Sequence of chain 1.B:
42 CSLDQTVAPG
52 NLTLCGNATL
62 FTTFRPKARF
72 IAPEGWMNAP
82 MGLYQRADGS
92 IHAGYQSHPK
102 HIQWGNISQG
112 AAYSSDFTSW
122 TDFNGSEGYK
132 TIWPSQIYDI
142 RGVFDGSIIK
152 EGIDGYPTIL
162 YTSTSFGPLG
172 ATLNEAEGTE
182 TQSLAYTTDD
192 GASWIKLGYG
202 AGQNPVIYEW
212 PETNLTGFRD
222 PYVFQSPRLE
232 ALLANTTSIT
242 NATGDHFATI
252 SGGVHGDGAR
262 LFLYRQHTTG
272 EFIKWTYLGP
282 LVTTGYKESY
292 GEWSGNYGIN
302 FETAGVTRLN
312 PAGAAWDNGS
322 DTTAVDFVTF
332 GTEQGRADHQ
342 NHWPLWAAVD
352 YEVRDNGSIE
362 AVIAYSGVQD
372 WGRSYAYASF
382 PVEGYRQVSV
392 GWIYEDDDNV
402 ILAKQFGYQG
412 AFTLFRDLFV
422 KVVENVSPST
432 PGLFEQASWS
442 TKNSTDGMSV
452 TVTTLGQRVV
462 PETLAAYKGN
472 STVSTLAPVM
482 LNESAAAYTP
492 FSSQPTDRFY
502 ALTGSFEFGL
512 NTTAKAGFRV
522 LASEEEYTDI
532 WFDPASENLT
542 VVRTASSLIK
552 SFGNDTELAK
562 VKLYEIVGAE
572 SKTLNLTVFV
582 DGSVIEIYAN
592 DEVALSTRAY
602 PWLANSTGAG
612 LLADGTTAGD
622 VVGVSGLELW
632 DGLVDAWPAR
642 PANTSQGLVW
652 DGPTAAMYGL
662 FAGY

A small-molecule ligand and the protein it binds are described below.
Small molecule (SMILES): OCCc1ccc(O)c(O)c1

Binding-site contacts:
Ligand atom CAJ contacts residue VAL224 of chain 1.B at 3.4 Å (hydrophobic).
Ligand atom OAA contacts residue LYS151 of chain 1.B at 2.9 Å (salt-bridge).
Ligand atom CAK contacts residue GLN226 of chain 1.B at 4.0 Å.
Ligand atom CAK contacts residue PRO382 of chain 1.B at 4.0 Å (hydrophobic).
Ligand atom CAD contacts residue TRP317 of chain 1.B at 3.4 Å (hydrophobic).
Ligand atom OAB contacts residue TYR223 of chain 1.B at 3.4 Å (h-bond).
Ligand atom CAI contacts residue VAL224 of chain 1.B at 4.2 Å (hydrophobic).
Ligand atom CAF contacts residue VAL224 of chain 1.B at 3.4 Å (hydrophobic).
Ligand atom CAD contacts residue GLN226 of chain 1.B at 3.6 Å.
Ligand atom CAD contacts residue PHE225 of chain 1.B at 3.9 Å (hydrophobic).
Ligand atom OAC contacts residue PRO382 of chain 1.B at 3.6 Å.
Ligand atom OAB contacts residue PHE225 of chain 1.B at 3.6 Å.
Ligand atom CAG contacts residue HIS247 of chain 1.B at 4.0 Å.
Ligand atom CAE contacts residue PHE225 of chain 1.B at 4.1 Å (hydrophobic).
Ligand atom CAF contacts residue PRO382 of chain 1.B at 3.9 Å (hydrophobic).
Ligand atom CAE contacts residue GLN226 of chain 1.B at 3.5 Å.
Ligand atom CAJ contacts residue PRO382 of chain 1.B at 3.5 Å (hydrophobic).
Ligand atom CAK contacts residue PHE225 of chain 1.B at 4.0 Å (hydrophobic).
Ligand atom OAA contacts residue HIS247 of chain 1.B at 3.5 Å (h-bond).
Ligand atom OAC contacts residue TYR223 of chain 1.B at 3.1 Å (h-bond).
Ligand atom CAG contacts residue LYS151 of chain 1.B at 4.1 Å.
Ligand atom CAD contacts residue PRO382 of chain 1.B at 4.0 Å (hydrophobic).
Ligand atom CAI contacts residue PRO382 of chain 1.B at 3.7 Å (hydrophobic).
Ligand atom OAA contacts residue EDO1 of chain 1.WC at 4.0 Å.
Ligand atom CAE contacts residue PRO382 of chain 1.B at 4.0 Å (hydrophobic).
Ligand atom CAE contacts residue TRP317 of chain 1.B at 3.7 Å (hydrophobic).
Ligand atom CAG contacts residue ILE149 of chain 1.B at 3.5 Å (hydrophobic).
Ligand atom OAB contacts residue VAL307 of chain 1.B at 4.2 Å.
Ligand atom OAA contacts residue ILE150 of chain 1.B at 3.5 Å.
Ligand atom CAH contacts residue GLN226 of chain 1.B at 4.2 Å.
Ligand atom CAJ contacts residue TYR223 of chain 1.B at 4.2 Å (hydrophobic).
Ligand atom OAC contacts residue VAL224 of chain 1.B at 3.2 Å (h-bond).
Ligand atom OAC contacts residue PHE225 of chain 1.B at 4.1 Å.
Ligand atom OAB contacts residue GLN388 of chain 1.B at 3.7 Å.
Ligand atom CAF contacts residue PHE225 of chain 1.B at 3.9 Å (hydrophobic).
Ligand atom CAJ contacts residue PHE225 of chain 1.B at 3.8 Å (hydrophobic).
Ligand atom CAH contacts residue EDO1 of chain 1.WC at 4.0 Å.
Ligand atom OAB contacts residue PRO382 of chain 1.B at 4.0 Å.
Ligand atom OAA contacts residue ILE149 of chain 1.B at 3.6 Å.
Ligand atom CAI contacts residue PHE225 of chain 1.B at 3.5 Å (hydrophobic).